Sequence of chain 1.C:
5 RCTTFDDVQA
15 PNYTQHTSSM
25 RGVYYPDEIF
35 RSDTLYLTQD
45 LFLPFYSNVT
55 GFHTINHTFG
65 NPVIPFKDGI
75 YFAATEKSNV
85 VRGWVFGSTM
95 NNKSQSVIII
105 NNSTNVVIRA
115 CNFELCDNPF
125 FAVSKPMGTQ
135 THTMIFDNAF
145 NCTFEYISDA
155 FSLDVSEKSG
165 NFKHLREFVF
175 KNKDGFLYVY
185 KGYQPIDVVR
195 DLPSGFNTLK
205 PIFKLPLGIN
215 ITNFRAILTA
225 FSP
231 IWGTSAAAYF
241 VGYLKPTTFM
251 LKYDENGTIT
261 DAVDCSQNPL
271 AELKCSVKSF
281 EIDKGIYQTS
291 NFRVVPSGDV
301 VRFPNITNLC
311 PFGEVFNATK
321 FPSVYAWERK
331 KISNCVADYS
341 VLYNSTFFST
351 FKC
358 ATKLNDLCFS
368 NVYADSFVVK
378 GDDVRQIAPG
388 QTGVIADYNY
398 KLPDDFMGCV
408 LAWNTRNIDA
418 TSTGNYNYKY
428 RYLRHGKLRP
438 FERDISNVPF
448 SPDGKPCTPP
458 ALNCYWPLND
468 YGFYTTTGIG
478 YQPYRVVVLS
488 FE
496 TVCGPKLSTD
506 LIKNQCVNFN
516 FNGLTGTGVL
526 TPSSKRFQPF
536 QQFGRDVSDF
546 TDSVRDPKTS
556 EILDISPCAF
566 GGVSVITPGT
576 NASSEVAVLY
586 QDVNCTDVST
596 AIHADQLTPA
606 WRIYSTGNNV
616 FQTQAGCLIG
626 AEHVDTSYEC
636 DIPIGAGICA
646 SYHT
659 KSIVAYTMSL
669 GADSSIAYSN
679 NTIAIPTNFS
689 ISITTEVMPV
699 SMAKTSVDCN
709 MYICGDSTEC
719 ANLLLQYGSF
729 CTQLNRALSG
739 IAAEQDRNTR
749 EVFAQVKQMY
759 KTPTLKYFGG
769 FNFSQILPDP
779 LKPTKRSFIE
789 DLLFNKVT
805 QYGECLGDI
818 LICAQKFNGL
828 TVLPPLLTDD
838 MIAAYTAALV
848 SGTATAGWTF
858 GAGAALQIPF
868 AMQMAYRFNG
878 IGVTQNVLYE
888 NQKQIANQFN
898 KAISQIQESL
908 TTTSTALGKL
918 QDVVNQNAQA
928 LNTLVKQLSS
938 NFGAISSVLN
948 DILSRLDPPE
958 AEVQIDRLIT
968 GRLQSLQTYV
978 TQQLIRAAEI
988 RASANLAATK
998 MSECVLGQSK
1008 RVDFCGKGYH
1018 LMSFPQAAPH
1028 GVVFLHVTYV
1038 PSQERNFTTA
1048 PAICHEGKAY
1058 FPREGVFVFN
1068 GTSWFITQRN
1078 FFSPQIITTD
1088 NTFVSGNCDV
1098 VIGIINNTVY

Binding-site contacts:
Ligand atom C4 contacts residue ASN576 of chain 1.C at 4.2 Å.
Ligand atom O5 contacts residue ASN576 of chain 1.C at 2.3 Å (h-bond).
Ligand atom C7 contacts residue ASN576 of chain 1.C at 3.1 Å.
Ligand atom C8 contacts residue ASN576 of chain 1.C at 4.4 Å.
Ligand atom N2 contacts residue ASN576 of chain 1.C at 3.0 Å (h-bond).
Ligand atom C1 contacts residue ASN576 of chain 1.C at 1.4 Å.
Ligand atom O6 contacts residue ASN576 of chain 1.C at 4.3 Å.
Ligand atom C3 contacts residue ASN576 of chain 1.C at 3.8 Å.
Ligand atom C5 contacts residue ASN576 of chain 1.C at 3.6 Å.
Ligand atom O7 contacts residue ASN576 of chain 1.C at 2.8 Å (h-bond).
Ligand atom C2 contacts residue ASN576 of chain 1.C at 2.4 Å.

This small molecule binds to this protein.
Small molecule (SMILES): CC(=O)N[C@@H]1[C@@H](O)[C@H](O)[C@@H](CO)O[C@H]1O